Sequence of chain 1.A:
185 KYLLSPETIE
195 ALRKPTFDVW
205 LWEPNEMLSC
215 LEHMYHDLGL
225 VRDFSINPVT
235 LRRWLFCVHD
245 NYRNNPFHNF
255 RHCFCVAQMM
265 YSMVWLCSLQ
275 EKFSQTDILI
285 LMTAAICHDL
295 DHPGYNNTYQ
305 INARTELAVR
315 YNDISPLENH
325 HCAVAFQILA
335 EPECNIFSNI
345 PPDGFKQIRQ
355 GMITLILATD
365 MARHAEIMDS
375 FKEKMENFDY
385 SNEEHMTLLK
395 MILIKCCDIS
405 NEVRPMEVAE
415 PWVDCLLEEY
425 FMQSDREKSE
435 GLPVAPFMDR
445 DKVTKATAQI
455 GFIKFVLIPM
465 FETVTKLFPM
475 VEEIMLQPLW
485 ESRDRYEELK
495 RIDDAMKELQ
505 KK

Binding-site contacts:
Ligand atom C11 contacts residue LEU420 of chain 1.A at 3.9 Å (hydrophobic).
Ligand atom C16 contacts residue GLN453 of chain 1.A at 3.5 Å.
Ligand atom C25 contacts residue ALA452 of chain 1.A at 3.6 Å (hydrophobic).
Ligand atom C14 contacts residue GLN453 of chain 1.A at 3.5 Å.
Ligand atom C28 contacts residue LEU420 of chain 1.A at 3.8 Å (hydrophobic).
Ligand atom O17 contacts residue PHE456 of chain 1.A at 3.8 Å.
Ligand atom C1 contacts residue MET365 of chain 1.A at 3.6 Å (hydrophobic).
Ligand atom C20 contacts residue PHE456 of chain 1.A at 3.8 Å (hydrophobic).
Ligand atom CL contacts residue LEU421 of chain 1.A at 3.3 Å.
Ligand atom C27 contacts residue PHE441 of chain 1.A at 3.4 Å (hydrophobic).
Ligand atom C16 contacts residue LEU420 of chain 1.A at 3.9 Å (hydrophobic).
Ligand atom CL contacts residue MET442 of chain 1.A at 3.8 Å.
Ligand atom C11 contacts residue PHE456 of chain 1.A at 3.6 Å (hydrophobic).
Ligand atom N13 contacts residue PHE456 of chain 1.A at 3.8 Å.
Ligand atom C20 contacts residue ALA452 of chain 1.A at 3.6 Å (hydrophobic).
Ligand atom C14 contacts residue PHE456 of chain 1.A at 3.7 Å (hydrophobic).
Ligand atom C26 contacts residue PHE441 of chain 1.A at 3.0 Å (hydrophobic).
Ligand atom C29 contacts residue LEU420 of chain 1.A at 3.7 Å (hydrophobic).
Ligand atom CL contacts residue PHE441 of chain 1.A at 3.6 Å.
Ligand atom O17 contacts residue GLN453 of chain 1.A at 2.9 Å (h-bond).
Ligand atom C19 contacts residue ALA452 of chain 1.A at 3.8 Å (hydrophobic).
Ligand atom C14 contacts residue LEU420 of chain 1.A at 3.5 Å (hydrophobic).
Ligand atom C25 contacts residue PHE441 of chain 1.A at 3.9 Å (hydrophobic).
Ligand atom N18 contacts residue PHE456 of chain 1.A at 3.7 Å.
Ligand atom C2 contacts residue TYR424 of chain 1.A at 3.2 Å (hydrophobic).
Ligand atom C26 contacts residue ALA452 of chain 1.A at 3.5 Å (hydrophobic).
Ligand atom N9 contacts residue PHE251 of chain 1.A at 4.0 Å.
Ligand atom C28 contacts residue TYR424 of chain 1.A at 3.3 Å (hydrophobic).
Ligand atom N18 contacts residue ALA452 of chain 1.A at 3.1 Å (h-bond).
Ligand atom N13 contacts residue LEU420 of chain 1.A at 3.6 Å.
Ligand atom C16 contacts residue PHE456 of chain 1.A at 3.4 Å (hydrophobic).
Ligand atom C27 contacts residue LEU421 of chain 1.A at 3.8 Å (hydrophobic).
Ligand atom N18 contacts residue GLN453 of chain 1.A at 3.5 Å (h-bond).
Ligand atom N15 contacts residue GLN453 of chain 1.A at 2.6 Å (h-bond).
Ligand atom N15 contacts residue LEU420 of chain 1.A at 3.6 Å.
Ligand atom C4 contacts residue MET365 of chain 1.A at 3.9 Å (hydrophobic).
Ligand atom N15 contacts residue PHE456 of chain 1.A at 3.3 Å.
Ligand atom C12 contacts residue PHE456 of chain 1.A at 3.5 Å (hydrophobic).
Ligand atom C3 contacts residue TYR424 of chain 1.A at 3.4 Å (hydrophobic).
Ligand atom CL contacts residue TYR424 of chain 1.A at 3.4 Å.

The small molecule below binds the protein below.
Small molecule (SMILES): C[C@H](Nc1nc2c(cnn2C2CCCC2)c(=O)[nH]1)c1ccc(Cl)cc1